Binding-site contacts:
Ligand atom O3 contacts residue ASP294 of chain 3.B at 4.4 Å.
Ligand atom O3 contacts residue MET292 of chain 3.B at 2.5 Å (h-bond).
Ligand atom O4 contacts residue ASP294 of chain 3.B at 4.4 Å.
Ligand atom C5 contacts residue TYR289 of chain 3.B at 3.7 Å (hydrophobic).
Ligand atom C3 contacts residue ASP294 of chain 3.B at 4.3 Å.
Ligand atom O6 contacts residue SER296 of chain 3.B at 3.2 Å (h-bond).
Ligand atom O3 contacts residue TYR289 of chain 3.B at 4.2 Å.
Ligand atom C3 contacts residue TYR289 of chain 3.B at 3.8 Å (hydrophobic).
Ligand atom O4 contacts residue TYR289 of chain 3.B at 3.5 Å.
Ligand atom C2 contacts residue ASP294 of chain 3.B at 3.5 Å.
Ligand atom C5 contacts residue ASP294 of chain 3.B at 4.2 Å.
Ligand atom C3 contacts residue MET292 of chain 3.B at 3.5 Å (hydrophobic).
Ligand atom O2 contacts residue MET292 of chain 3.B at 4.4 Å.
Ligand atom C6 contacts residue TYR289 of chain 3.B at 3.8 Å (hydrophobic).
Ligand atom O2 contacts residue ASP294 of chain 3.B at 4.4 Å.
Ligand atom C6 contacts residue SER296 of chain 3.B at 3.7 Å.
Ligand atom O5 contacts residue SER296 of chain 3.B at 3.4 Å (h-bond).
Ligand atom O5 contacts residue ASP294 of chain 3.B at 3.0 Å (salt-bridge).
Ligand atom O4 contacts residue MET292 of chain 3.B at 3.6 Å (h-bond).
Ligand atom C4 contacts residue ASP294 of chain 3.B at 3.9 Å.
Ligand atom C5 contacts residue SER296 of chain 3.B at 4.1 Å.
Ligand atom O6 contacts residue ASP297 of chain 3.B at 2.9 Å (salt-bridge).
Ligand atom O2 contacts residue TYR289 of chain 3.B at 4.5 Å.
Ligand atom C4 contacts residue ASP297 of chain 3.B at 4.3 Å.
Ligand atom C2 contacts residue MET292 of chain 3.B at 4.3 Å (hydrophobic).
Ligand atom O6 contacts residue ASP294 of chain 3.B at 4.5 Å.
Ligand atom O3 contacts residue PRO291 of chain 3.B at 4.2 Å.
Ligand atom O3 contacts residue PHE290 of chain 3.B at 4.0 Å.
Ligand atom C4 contacts residue TYR289 of chain 3.B at 3.8 Å (hydrophobic).
Ligand atom C1 contacts residue ASP294 of chain 3.B at 3.1 Å.
Ligand atom C6 contacts residue ASP297 of chain 3.B at 4.2 Å.
Ligand atom C4 contacts residue MET292 of chain 3.B at 3.6 Å (hydrophobic).
Ligand atom O4 contacts residue ASP297 of chain 3.B at 4.3 Å.

Sequence of chain 3.B:
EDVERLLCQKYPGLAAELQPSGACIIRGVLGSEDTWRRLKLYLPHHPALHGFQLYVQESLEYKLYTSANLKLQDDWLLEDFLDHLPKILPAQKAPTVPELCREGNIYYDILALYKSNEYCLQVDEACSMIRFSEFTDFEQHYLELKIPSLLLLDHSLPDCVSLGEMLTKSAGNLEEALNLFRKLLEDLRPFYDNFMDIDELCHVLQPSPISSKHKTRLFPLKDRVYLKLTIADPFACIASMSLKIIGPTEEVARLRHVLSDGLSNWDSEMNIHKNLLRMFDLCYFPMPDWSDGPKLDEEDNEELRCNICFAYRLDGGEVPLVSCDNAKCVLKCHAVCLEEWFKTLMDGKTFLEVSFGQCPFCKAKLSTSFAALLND

A protein and the small-molecule ligand that binds it are described below.
Small molecule (SMILES): OC[C@H]1O[C@H](O[C@H]2[C@H](O)[C@@H](O)[C@@H](O)O[C@@H]2CO)[C@H](O)[C@@H](O)[C@@H]1O